Sequence of chain 2.C:
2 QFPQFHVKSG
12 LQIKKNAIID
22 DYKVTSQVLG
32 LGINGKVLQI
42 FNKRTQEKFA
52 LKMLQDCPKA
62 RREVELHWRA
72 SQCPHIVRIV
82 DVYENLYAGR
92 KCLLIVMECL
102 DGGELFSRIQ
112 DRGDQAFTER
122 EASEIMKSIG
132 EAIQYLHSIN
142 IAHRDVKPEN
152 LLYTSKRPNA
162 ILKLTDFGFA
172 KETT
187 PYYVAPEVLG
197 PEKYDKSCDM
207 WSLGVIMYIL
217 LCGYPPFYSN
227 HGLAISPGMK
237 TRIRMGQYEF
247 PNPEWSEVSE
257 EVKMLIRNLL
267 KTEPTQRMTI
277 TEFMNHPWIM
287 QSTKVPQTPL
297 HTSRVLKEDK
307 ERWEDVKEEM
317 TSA

This small molecule binds to this protein.
Small molecule (SMILES): CN[C@@H]1C[C@H]2O[C@@](C)([C@@H]1OC)n1c3ccccc3c3c4c(c5c6ccccc6n2c5c31)C(=O)NC4

Binding-site contacts:
Ligand atom C27 contacts residue ASN151 of chain 2.C at 3.1 Å.
Ligand atom C25 contacts residue LEU30 of chain 2.C at 3.2 Å (hydrophobic).
Ligand atom C17 contacts residue VAL38 of chain 2.C at 3.8 Å (hydrophobic).
Ligand atom C13 contacts residue THR166 of chain 2.C at 3.8 Å.
Ligand atom C8 contacts residue LEU101 of chain 2.C at 3.5 Å (hydrophobic).
Ligand atom C25 contacts residue GLY31 of chain 2.C at 3.6 Å.
Ligand atom C8 contacts residue GLU99 of chain 2.C at 3.8 Å.
Ligand atom C20 contacts residue LEU30 of chain 2.C at 3.7 Å (hydrophobic).
Ligand atom C28 contacts residue GLU150 of chain 2.C at 3.8 Å.
Ligand atom N3 contacts residue LEU30 of chain 2.C at 3.6 Å.
Ligand atom C16 contacts residue GLY33 of chain 2.C at 3.5 Å.
Ligand atom C26 contacts residue LEU32 of chain 2.C at 3.0 Å (hydrophobic).
Ligand atom C4 contacts residue LEU101 of chain 2.C at 3.2 Å (hydrophobic).
Ligand atom N1 contacts residue ALA51 of chain 2.C at 3.2 Å.
Ligand atom C14 contacts residue ASP167 of chain 2.C at 3.5 Å.
Ligand atom C19 contacts residue LEU153 of chain 2.C at 3.8 Å (hydrophobic).
Ligand atom N1 contacts residue GLU99 of chain 2.C at 2.9 Å (salt-bridge).
Ligand atom O5 contacts residue CYS100 of chain 2.C at 3.3 Å.
Ligand atom C27 contacts residue GLU150 of chain 2.C at 3.2 Å.
Ligand atom C1 contacts residue LEU30 of chain 2.C at 3.4 Å (hydrophobic).
Ligand atom O4 contacts residue LEU32 of chain 2.C at 3.8 Å.
Ligand atom N4 contacts residue GLU150 of chain 2.C at 3.3 Å (salt-bridge).
Ligand atom O6 contacts residue LEU153 of chain 2.C at 3.9 Å.
Ligand atom C8 contacts residue ALA51 of chain 2.C at 3.6 Å (hydrophobic).
Ligand atom C15 contacts residue ASP167 of chain 2.C at 3.1 Å.
Ligand atom C16 contacts residue ASP167 of chain 2.C at 3.6 Å.
Ligand atom O5 contacts residue LEU101 of chain 2.C at 2.7 Å (h-bond).
Ligand atom O6 contacts residue GLU150 of chain 2.C at 3.6 Å.
Ligand atom O4 contacts residue GLY31 of chain 2.C at 3.0 Å.
Ligand atom C3 contacts residue LEU101 of chain 2.C at 3.6 Å (hydrophobic).
Ligand atom C26 contacts residue GLY33 of chain 2.C at 3.0 Å.
Ligand atom C12 contacts residue VAL38 of chain 2.C at 3.9 Å (hydrophobic).
Ligand atom C27 contacts residue THR166 of chain 2.C at 3.1 Å.
Ligand atom C9 contacts residue ALA51 of chain 2.C at 3.6 Å (hydrophobic).
Ligand atom O4 contacts residue LEU30 of chain 2.C at 3.6 Å.
Ligand atom C6 contacts residue LEU153 of chain 2.C at 3.8 Å (hydrophobic).
Ligand atom C14 contacts residue MET98 of chain 2.C at 3.7 Å (hydrophobic).
Ligand atom C26 contacts residue GLY31 of chain 2.C at 3.7 Å.
Ligand atom C13 contacts residue MET98 of chain 2.C at 3.3 Å (hydrophobic).
Ligand atom C9 contacts residue GLU99 of chain 2.C at 3.9 Å.